Binding-site contacts:
Ligand atom N contacts residue HIS328 of chain 1.A at 3.2 Å (h-bond).
Ligand atom CE contacts residue LEU302 of chain 1.A at 3.6 Å (hydrophobic).
Ligand atom C contacts residue ZN1 of chain 1.C at 2.9 Å.
Ligand atom OXT contacts residue HIS324 of chain 1.A at 2.8 Å (h-bond).
Ligand atom C contacts residue TYR398 of chain 1.A at 3.4 Å (hydrophobic).
Ligand atom O contacts residue TYR398 of chain 1.A at 3.3 Å (h-bond).
Ligand atom CB contacts residue TYR398 of chain 1.A at 3.9 Å (hydrophobic).
Ligand atom OXT contacts residue ALA303 of chain 1.A at 4.4 Å.
Ligand atom SD contacts residue GLU167 of chain 1.A at 3.8 Å.
Ligand atom CG contacts residue ALA303 of chain 1.A at 3.5 Å (hydrophobic).
Ligand atom O contacts residue ALA303 of chain 1.A at 3.7 Å.
Ligand atom OXT contacts residue TYR398 of chain 1.A at 3.7 Å.
Ligand atom CA contacts residue GLU305 of chain 1.A at 3.4 Å.
Ligand atom CB contacts residue GLU347 of chain 1.A at 3.9 Å.
Ligand atom C contacts residue HIS324 of chain 1.A at 4.0 Å.
Ligand atom CB contacts residue GLU167 of chain 1.A at 3.2 Å.
Ligand atom CA contacts residue ZN1 of chain 1.C at 3.1 Å.
Ligand atom O contacts residue LEU302 of chain 1.A at 4.0 Å.
Ligand atom N contacts residue GLU167 of chain 1.A at 3.9 Å.
Ligand atom N contacts residue GLU305 of chain 1.A at 3.0 Å (salt-bridge).
Ligand atom C contacts residue GLU347 of chain 1.A at 3.9 Å.
Ligand atom CB contacts residue ZN1 of chain 1.C at 4.2 Å.
Ligand atom N contacts residue GLU347 of chain 1.A at 2.6 Å (salt-bridge).
Ligand atom OXT contacts residue HIS328 of chain 1.A at 4.2 Å.
Ligand atom CA contacts residue GLU167 of chain 1.A at 4.0 Å.
Ligand atom N contacts residue TYR398 of chain 1.A at 4.3 Å.
Ligand atom CE contacts residue ILE151 of chain 1.A at 4.1 Å (hydrophobic).
Ligand atom CA contacts residue GLU347 of chain 1.A at 3.8 Å.
Ligand atom CA contacts residue TYR398 of chain 1.A at 4.1 Å (hydrophobic).
Ligand atom CB contacts residue GLU305 of chain 1.A at 4.5 Å.
Ligand atom CB contacts residue ALA303 of chain 1.A at 4.2 Å (hydrophobic).
Ligand atom OXT contacts residue GLU347 of chain 1.A at 3.5 Å (salt-bridge).
Ligand atom OXT contacts residue ZN1 of chain 1.C at 2.2 Å.
Ligand atom C contacts residue ALA303 of chain 1.A at 3.7 Å (hydrophobic).
Ligand atom CG contacts residue GLU167 of chain 1.A at 3.6 Å.
Ligand atom CA contacts residue ALA303 of chain 1.A at 3.6 Å (hydrophobic).
Ligand atom N contacts residue HIS324 of chain 1.A at 4.3 Å.
Ligand atom CE contacts residue PRO150 of chain 1.A at 3.6 Å (hydrophobic).
Ligand atom O contacts residue ZN1 of chain 1.C at 4.0 Å.
Ligand atom N contacts residue ZN1 of chain 1.C at 2.2 Å.

This protein binds this small molecule.
Small molecule (SMILES): CSCC[C@H](N)C(=O)O

Sequence of chain 1.A:
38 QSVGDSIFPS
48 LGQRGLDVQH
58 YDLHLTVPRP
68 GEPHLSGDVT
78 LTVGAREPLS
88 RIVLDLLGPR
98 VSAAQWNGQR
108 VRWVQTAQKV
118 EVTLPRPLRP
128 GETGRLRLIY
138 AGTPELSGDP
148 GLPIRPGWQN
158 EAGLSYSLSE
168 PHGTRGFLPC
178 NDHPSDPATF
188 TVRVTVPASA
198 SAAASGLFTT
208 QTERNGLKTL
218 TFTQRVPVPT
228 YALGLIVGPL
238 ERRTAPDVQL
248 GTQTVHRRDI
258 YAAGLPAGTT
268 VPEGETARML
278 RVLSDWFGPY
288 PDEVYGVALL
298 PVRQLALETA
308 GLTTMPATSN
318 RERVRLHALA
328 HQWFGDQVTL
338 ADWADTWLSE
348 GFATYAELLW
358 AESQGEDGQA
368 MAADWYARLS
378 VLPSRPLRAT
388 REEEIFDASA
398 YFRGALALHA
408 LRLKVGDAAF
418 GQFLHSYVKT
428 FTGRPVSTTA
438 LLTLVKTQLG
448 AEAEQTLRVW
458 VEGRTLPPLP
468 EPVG